This protein binds this small molecule.
Small molecule (SMILES): CN(C)CCOC1=Cc2ccccc2Sc2ccc(Cl)cc21

Binding-site contacts:
Ligand atom C16 contacts residue SER93 of chain 1.A at 3.5 Å.
Ligand atom C3 contacts residue PHE313 of chain 1.A at 3.8 Å (hydrophobic).
Ligand atom C4 contacts residue PHE312 of chain 1.A at 3.5 Å (hydrophobic).
Ligand atom C9 contacts residue TRP309 of chain 1.A at 3.9 Å (hydrophobic).
Ligand atom C16 contacts residue SER176 of chain 1.A at 4.0 Å.
Ligand atom C7 contacts residue TRP85 of chain 1.A at 3.8 Å (hydrophobic).
Ligand atom C17 contacts residue PHE305 of chain 1.A at 3.8 Å (hydrophobic).
Ligand atom S1 contacts residue SER176 of chain 1.A at 3.6 Å.
Ligand atom C10 contacts residue PHE313 of chain 1.A at 3.4 Å (hydrophobic).
Ligand atom CL1 contacts residue ASN316 of chain 1.A at 3.4 Å.
Ligand atom N1 contacts residue ASP89 of chain 1.A at 2.5 Å (salt-bridge).
Ligand atom C17 contacts residue PHE313 of chain 1.A at 3.8 Å (hydrophobic).
Ligand atom C2 contacts residue PHE312 of chain 1.A at 3.6 Å (hydrophobic).
Ligand atom C14 contacts residue SER173 of chain 1.A at 3.7 Å.
Ligand atom C16 contacts residue PHE313 of chain 1.A at 4.0 Å (hydrophobic).
Ligand atom C8 contacts residue ASP89 of chain 1.A at 3.4 Å.
Ligand atom C17 contacts residue TRP309 of chain 1.A at 3.6 Å (hydrophobic).
Ligand atom C1 contacts residue LEU163 of chain 1.A at 3.7 Å (hydrophobic).
Ligand atom C5 contacts residue ASP89 of chain 1.A at 3.6 Å.
Ligand atom C15 contacts residue SER93 of chain 1.A at 3.5 Å.
Ligand atom C13 contacts residue PHE313 of chain 1.A at 4.0 Å (hydrophobic).
Ligand atom CL1 contacts residue LEU163 of chain 1.A at 3.5 Å.
Ligand atom O1 contacts residue PHE312 of chain 1.A at 3.2 Å.
Ligand atom C15 contacts residue PHE313 of chain 1.A at 3.8 Å (hydrophobic).
Ligand atom CL1 contacts residue VAL169 of chain 1.A at 3.6 Å.
Ligand atom C18 contacts residue TRP309 of chain 1.A at 3.5 Å (hydrophobic).
Ligand atom C10 contacts residue SER93 of chain 1.A at 3.5 Å.
Ligand atom C11 contacts residue SER93 of chain 1.A at 3.5 Å.
Ligand atom C13 contacts residue GLY172 of chain 1.A at 3.6 Å.
Ligand atom C18 contacts residue PHE313 of chain 1.A at 3.6 Å (hydrophobic).
Ligand atom C7 contacts residue ASP89 of chain 1.A at 3.3 Å.
Ligand atom C17 contacts residue SER93 of chain 1.A at 3.5 Å.
Ligand atom C14 contacts residue GLY172 of chain 1.A at 3.6 Å.
Ligand atom C6 contacts residue ASP89 of chain 1.A at 3.4 Å.
Ligand atom C8 contacts residue VAL339 of chain 1.A at 4.0 Å (hydrophobic).
Ligand atom C9 contacts residue PHE313 of chain 1.A at 3.9 Å (hydrophobic).
Ligand atom C11 contacts residue PHE313 of chain 1.A at 3.4 Å (hydrophobic).
Ligand atom C12 contacts residue PHE313 of chain 1.A at 3.8 Å (hydrophobic).
Ligand atom C18 contacts residue SER93 of chain 1.A at 3.5 Å.
Ligand atom C15 contacts residue SER176 of chain 1.A at 3.7 Å.

Sequence of chain 1.A:
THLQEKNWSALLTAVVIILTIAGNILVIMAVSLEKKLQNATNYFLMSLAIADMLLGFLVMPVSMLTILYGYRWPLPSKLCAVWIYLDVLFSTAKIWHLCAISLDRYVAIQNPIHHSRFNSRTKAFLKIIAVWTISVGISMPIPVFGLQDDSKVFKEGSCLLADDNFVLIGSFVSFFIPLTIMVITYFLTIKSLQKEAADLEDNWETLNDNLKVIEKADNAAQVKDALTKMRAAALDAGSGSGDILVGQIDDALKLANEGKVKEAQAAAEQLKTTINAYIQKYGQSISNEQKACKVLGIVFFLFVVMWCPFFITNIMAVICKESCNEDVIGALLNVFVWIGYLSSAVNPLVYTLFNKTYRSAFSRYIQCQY